The protein below binds the small molecule below.
Small molecule (SMILES): O=C(O)[C@@](O)(COP(=O)(O)O)[C@H](O)[C@H](O)COP(=O)(O)O

Binding-site contacts:
Ligand atom O1P contacts residue LYS175 of chain 1.C at 3.3 Å.
Ligand atom O4P contacts residue HIS327 of chain 1.C at 3.2 Å (h-bond).
Ligand atom O6 contacts residue LYS334 of chain 1.C at 3.4 Å (salt-bridge).
Ligand atom O1P contacts residue GLY403 of chain 1.C at 3.5 Å.
Ligand atom O4 contacts residue ASN123 of chain 1.E at 3.5 Å (h-bond).
Ligand atom O6 contacts residue LYS175 of chain 1.C at 3.4 Å (salt-bridge).
Ligand atom O2 contacts residue MG1 of chain 1.L at 2.2 Å.
Ligand atom O4 contacts residue FMT1 of chain 1.N at 2.8 Å (h-bond).
Ligand atom O1 contacts residue LYS175 of chain 1.C at 2.5 Å (salt-bridge).
Ligand atom C2 contacts residue MG1 of chain 1.L at 3.0 Å.
Ligand atom O5P contacts residue LEU335 of chain 1.C at 3.1 Å.
Ligand atom C4 contacts residue FMT1 of chain 1.N at 3.5 Å.
Ligand atom O3 contacts residue GLY380 of chain 1.C at 3.4 Å (h-bond).
Ligand atom O5P contacts residue ARG295 of chain 1.C at 2.6 Å (salt-bridge).
Ligand atom O3 contacts residue SER379 of chain 1.C at 3.2 Å (h-bond).
Ligand atom C contacts residue MG1 of chain 1.L at 2.8 Å.
Ligand atom P2 contacts residue ARG295 of chain 1.C at 3.2 Å.
Ligand atom O7 contacts residue ASP203 of chain 1.C at 2.5 Å (salt-bridge).
Ligand atom O1P contacts residue GLY404 of chain 1.C at 2.9 Å (h-bond).
Ligand atom O2 contacts residue THR173 of chain 1.C at 3.4 Å.
Ligand atom O4 contacts residue HIS294 of chain 1.C at 3.0 Å (h-bond).
Ligand atom O4P contacts residue SER379 of chain 1.C at 3.0 Å (h-bond).
Ligand atom C4 contacts residue MG1 of chain 1.L at 3.4 Å.
Ligand atom O2 contacts residue ASP203 of chain 1.C at 3.4 Å (salt-bridge).
Ligand atom O7 contacts residue GLU204 of chain 1.C at 3.2 Å (salt-bridge).
Ligand atom O7 contacts residue MG1 of chain 1.L at 2.2 Å.
Ligand atom O2 contacts residue LYS175 of chain 1.C at 3.5 Å (salt-bridge).
Ligand atom O3P contacts residue GLY381 of chain 1.C at 3.2 Å (h-bond).
Ligand atom O4 contacts residue GLU204 of chain 1.C at 3.1 Å (salt-bridge).
Ligand atom C contacts residue LYS175 of chain 1.C at 3.0 Å.
Ligand atom O6P contacts residue ARG295 of chain 1.C at 2.6 Å (salt-bridge).
Ligand atom O4 contacts residue MG1 of chain 1.L at 2.0 Å.
Ligand atom C1 contacts residue LYS175 of chain 1.C at 3.5 Å.
Ligand atom O2 contacts residue FMT1 of chain 1.N at 2.9 Å (h-bond).
Ligand atom O3P contacts residue THR65 of chain 1.E at 3.2 Å (h-bond).
Ligand atom O7 contacts residue LYS175 of chain 1.C at 2.9 Å (salt-bridge).
Ligand atom O1P contacts residue THR65 of chain 1.E at 2.6 Å (h-bond).
Ligand atom O3P contacts residue LYS334 of chain 1.C at 2.6 Å (salt-bridge).
Ligand atom O2P contacts residue GLY403 of chain 1.C at 3.0 Å (h-bond).
Ligand atom O3P contacts residue GLY380 of chain 1.C at 3.4 Å.

Sequence of chain 1.E:
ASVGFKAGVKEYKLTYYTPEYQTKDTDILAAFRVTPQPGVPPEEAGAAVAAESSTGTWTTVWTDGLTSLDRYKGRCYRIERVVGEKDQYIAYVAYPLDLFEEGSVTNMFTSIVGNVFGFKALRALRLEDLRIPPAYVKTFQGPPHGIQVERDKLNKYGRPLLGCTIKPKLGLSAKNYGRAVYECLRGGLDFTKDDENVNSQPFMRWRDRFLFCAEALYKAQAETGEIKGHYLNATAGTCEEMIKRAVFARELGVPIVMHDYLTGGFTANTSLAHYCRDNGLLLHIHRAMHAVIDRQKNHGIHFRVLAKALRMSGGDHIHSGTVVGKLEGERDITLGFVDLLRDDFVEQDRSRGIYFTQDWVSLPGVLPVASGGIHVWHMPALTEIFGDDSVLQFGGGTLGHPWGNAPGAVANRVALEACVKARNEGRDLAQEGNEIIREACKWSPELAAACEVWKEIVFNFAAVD

Sequence of chain 1.C:
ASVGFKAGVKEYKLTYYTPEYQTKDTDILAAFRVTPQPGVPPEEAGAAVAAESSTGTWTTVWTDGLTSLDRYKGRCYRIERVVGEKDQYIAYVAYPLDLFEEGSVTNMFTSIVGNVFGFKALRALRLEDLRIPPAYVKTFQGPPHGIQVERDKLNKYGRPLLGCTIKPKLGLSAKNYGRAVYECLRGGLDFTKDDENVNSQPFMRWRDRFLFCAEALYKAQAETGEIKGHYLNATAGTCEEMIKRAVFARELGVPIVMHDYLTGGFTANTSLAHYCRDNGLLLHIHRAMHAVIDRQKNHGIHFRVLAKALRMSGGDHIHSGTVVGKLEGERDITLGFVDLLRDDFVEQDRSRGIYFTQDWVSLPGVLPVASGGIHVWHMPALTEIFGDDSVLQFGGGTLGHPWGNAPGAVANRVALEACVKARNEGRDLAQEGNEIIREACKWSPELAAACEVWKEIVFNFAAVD